Sequence of chain 3.A:
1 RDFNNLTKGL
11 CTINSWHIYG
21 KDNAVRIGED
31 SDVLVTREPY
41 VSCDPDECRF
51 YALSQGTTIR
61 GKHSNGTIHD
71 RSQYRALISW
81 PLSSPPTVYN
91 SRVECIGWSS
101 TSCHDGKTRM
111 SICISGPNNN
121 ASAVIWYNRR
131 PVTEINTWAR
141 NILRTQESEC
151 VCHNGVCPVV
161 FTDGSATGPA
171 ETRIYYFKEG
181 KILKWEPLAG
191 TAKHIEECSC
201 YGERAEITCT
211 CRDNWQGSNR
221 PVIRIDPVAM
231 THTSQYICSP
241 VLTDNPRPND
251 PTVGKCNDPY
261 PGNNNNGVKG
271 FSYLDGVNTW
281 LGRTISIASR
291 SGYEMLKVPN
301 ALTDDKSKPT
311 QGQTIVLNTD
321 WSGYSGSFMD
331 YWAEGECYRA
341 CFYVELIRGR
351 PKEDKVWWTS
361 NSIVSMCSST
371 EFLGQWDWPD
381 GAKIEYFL

Binding-site contacts:
Ligand atom C4 contacts residue BMA3 of chain 4.B at 3.7 Å.
Ligand atom C5 contacts residue THR310 of chain 3.A at 3.5 Å.
Ligand atom O5 contacts residue BMA3 of chain 4.B at 2.6 Å (h-bond).
Ligand atom C6 contacts residue THR310 of chain 3.A at 3.8 Å.
Ligand atom C3 contacts residue BMA3 of chain 4.B at 3.1 Å.
Ligand atom C2 contacts residue BMA3 of chain 4.B at 3.0 Å.
Ligand atom O5 contacts residue PRO309 of chain 3.A at 4.3 Å.
Ligand atom C6 contacts residue BMA3 of chain 4.B at 4.5 Å.
Ligand atom C4 contacts residue THR310 of chain 3.A at 3.9 Å.
Ligand atom C5 contacts residue BMA3 of chain 4.B at 3.2 Å.
Ligand atom C1 contacts residue BMA3 of chain 4.B at 3.4 Å.
Ligand atom C3 contacts residue THR310 of chain 3.A at 4.2 Å.
Ligand atom C6 contacts residue PRO309 of chain 3.A at 3.6 Å (hydrophobic).
Ligand atom O4 contacts residue BMA3 of chain 4.B at 4.4 Å.
Ligand atom C5 contacts residue PRO309 of chain 3.A at 4.1 Å (hydrophobic).
Ligand atom O4 contacts residue THR310 of chain 3.A at 3.4 Å (h-bond).
Ligand atom O3 contacts residue BMA3 of chain 4.B at 4.3 Å.
Ligand atom O2 contacts residue BMA3 of chain 4.B at 4.3 Å.
Ligand atom O5 contacts residue THR310 of chain 3.A at 4.3 Å.

The small molecule below binds the protein below.
Small molecule (SMILES): OC[C@H]1O[C@H](O)[C@@H](O)[C@@H](O)[C@@H]1O